Sequence of chain 47.F:
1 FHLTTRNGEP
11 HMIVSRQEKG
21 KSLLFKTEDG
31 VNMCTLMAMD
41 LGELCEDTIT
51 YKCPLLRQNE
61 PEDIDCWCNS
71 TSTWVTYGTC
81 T

Binding-site contacts:
Ligand atom O3 contacts residue BMA1 of chain 47.BA at 1.1 Å.
Ligand atom O6 contacts residue NAG1 of chain 47.Z at 4.5 Å.
Ligand atom C3 contacts residue NAG1 of chain 47.Z at 4.1 Å.
Ligand atom C3 contacts residue BMA1 of chain 47.BA at 2.5 Å.
Ligand atom C5 contacts residue NAG1 of chain 47.Z at 3.8 Å.
Ligand atom C2 contacts residue NAG1 of chain 47.Z at 2.9 Å.
Ligand atom C2 contacts residue HIS2 of chain 47.F at 4.5 Å.
Ligand atom C2 contacts residue BMA1 of chain 47.BA at 3.2 Å.
Ligand atom C4 contacts residue BMA1 of chain 47.BA at 3.6 Å.
Ligand atom O2 contacts residue HIS2 of chain 47.F at 3.4 Å (h-bond).
Ligand atom C1 contacts residue NAG1 of chain 47.Z at 1.7 Å.
Ligand atom O4 contacts residue BMA1 of chain 47.BA at 4.0 Å.
Ligand atom O2 contacts residue NAG1 of chain 47.Z at 3.4 Å (h-bond).
Ligand atom O2 contacts residue BMA1 of chain 47.BA at 3.0 Å (h-bond).
Ligand atom O5 contacts residue NAG1 of chain 47.Z at 2.5 Å (h-bond).

A protein and the small-molecule ligand that binds it are described below.
Small molecule (SMILES): OC[C@H]1O[C@@H](O)[C@@H](O)[C@@H](O)[C@@H]1O